Sequence of chain 5.A:
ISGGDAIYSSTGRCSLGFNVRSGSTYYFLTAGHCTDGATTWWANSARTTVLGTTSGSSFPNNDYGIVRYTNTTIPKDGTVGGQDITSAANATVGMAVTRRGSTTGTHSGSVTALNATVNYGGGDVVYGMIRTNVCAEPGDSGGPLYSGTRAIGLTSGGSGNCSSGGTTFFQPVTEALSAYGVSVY

A protein and the small-molecule ligand that binds it are described below.
Small molecule (SMILES): N[C@@H](Cc1ccc(O)cc1)C(=O)O

Binding-site contacts:
Ligand atom CD1 contacts residue PRO138 of chain 5.A at 3.5 Å (hydrophobic).
Ligand atom CD1 contacts residue GLU137 of chain 5.A at 3.6 Å.
Ligand atom CA contacts residue GOL1 of chain 5.O at 3.7 Å.
Ligand atom CZ contacts residue GLY158 of chain 5.A at 3.8 Å.
Ligand atom OH contacts residue GLY158 of chain 5.A at 3.5 Å.
Ligand atom N contacts residue LEU1 of chain 5.J at 0.0 Å (h-bond).
Ligand atom O contacts residue ASP140 of chain 5.A at 3.8 Å.
Ligand atom O contacts residue LEU1 of chain 5.J at 0.0 Å (h-bond).
Ligand atom CZ contacts residue LEU1 of chain 5.J at 2.0 Å (hydrophobic).
Ligand atom CA contacts residue LEU1 of chain 5.J at 0.1 Å (hydrophobic).
Ligand atom CD1 contacts residue LEU1 of chain 5.J at 1.8 Å (hydrophobic).
Ligand atom O contacts residue GLY139 of chain 5.A at 2.8 Å (h-bond).
Ligand atom CE2 contacts residue GLY158 of chain 5.A at 3.7 Å.
Ligand atom CE1 contacts residue LEU1 of chain 5.J at 2.1 Å (hydrophobic).
Ligand atom CB contacts residue GLU137 of chain 5.A at 3.9 Å.
Ligand atom CD2 contacts residue LEU1 of chain 5.J at 0.7 Å (hydrophobic).
Ligand atom OH contacts residue GLY160 of chain 5.A at 3.0 Å (h-bond).
Ligand atom CD2 contacts residue GLY157 of chain 5.A at 3.8 Å.
Ligand atom O contacts residue SER141 of chain 5.A at 2.5 Å (h-bond).
Ligand atom OH contacts residue SER159 of chain 5.A at 3.3 Å.
Ligand atom CA contacts residue PRO138 of chain 5.A at 3.8 Å (hydrophobic).
Ligand atom CE2 contacts residue LEU1 of chain 5.J at 1.3 Å (hydrophobic).
Ligand atom OH contacts residue ALA136 of chain 5.A at 3.2 Å (h-bond).
Ligand atom CG contacts residue LEU1 of chain 5.J at 1.0 Å (hydrophobic).
Ligand atom C contacts residue HIS33 of chain 5.A at 3.7 Å.
Ligand atom OXT contacts residue HIS33 of chain 5.A at 2.7 Å (h-bond).
Ligand atom CB contacts residue LEU1 of chain 5.J at 0.8 Å (hydrophobic).
Ligand atom N contacts residue GOL1 of chain 5.O at 2.4 Å (h-bond).
Ligand atom OXT contacts residue SER141 of chain 5.A at 2.3 Å (h-bond).
Ligand atom CZ contacts residue ALA136 of chain 5.A at 3.2 Å (hydrophobic).
Ligand atom C contacts residue LEU1 of chain 5.J at 0.0 Å (hydrophobic).
Ligand atom CD2 contacts residue ALA136 of chain 5.A at 3.5 Å (hydrophobic).
Ligand atom CB contacts residue SER141 of chain 5.A at 2.5 Å.
Ligand atom OH contacts residue LEU1 of chain 5.J at 3.4 Å.
Ligand atom OXT contacts residue LEU1 of chain 5.J at 0.0 Å (h-bond).
Ligand atom O contacts residue PRO138 of chain 5.A at 3.7 Å.
Ligand atom CE2 contacts residue ALA136 of chain 5.A at 3.5 Å (hydrophobic).
Ligand atom C contacts residue SER141 of chain 5.A at 1.6 Å.
Ligand atom N contacts residue SER141 of chain 5.A at 3.0 Å (h-bond).
Ligand atom CA contacts residue SER141 of chain 5.A at 2.4 Å.